Binding-site contacts:
Ligand atom C20 contacts residue CYS10 of chain 2.B at 1.7 Å (hydrophobic).
Ligand atom C15 contacts residue ASP78 of chain 2.A at 3.6 Å.
Ligand atom C5 contacts residue ASN81 of chain 2.A at 3.6 Å.
Ligand atom C4 contacts residue ASN81 of chain 2.A at 3.8 Å.
Ligand atom C17 contacts residue VAL80 of chain 2.A at 4.4 Å (hydrophobic).
Ligand atom C11 contacts residue TRP82 of chain 2.A at 3.6 Å (hydrophobic).
Ligand atom S16 contacts residue ARG84 of chain 2.A at 3.9 Å.
Ligand atom O12 contacts residue TRP82 of chain 2.A at 3.0 Å (h-bond).
Ligand atom C21 contacts residue ILE2 of chain 2.B at 3.9 Å (hydrophobic).
Ligand atom C9 contacts residue LEU139 of chain 2.A at 4.2 Å (hydrophobic).
Ligand atom C5 contacts residue VAL80 of chain 2.A at 3.1 Å (hydrophobic).
Ligand atom N7 contacts residue CYS10 of chain 2.B at 3.8 Å.
Ligand atom N10 contacts residue CYS10 of chain 2.B at 3.8 Å.
Ligand atom N10 contacts residue TRP82 of chain 2.A at 3.9 Å.
Ligand atom N18 contacts residue PRO1 of chain 2.B at 3.6 Å (h-bond).
Ligand atom O22 contacts residue ILE2 of chain 2.B at 3.3 Å (h-bond).
Ligand atom C20 contacts residue TYR140 of chain 2.A at 3.5 Å (hydrophobic).
Ligand atom N10 contacts residue LEU139 of chain 2.A at 4.2 Å.
Ligand atom C20 contacts residue GLU9 of chain 2.B at 4.1 Å.
Ligand atom S16 contacts residue ASN81 of chain 2.A at 3.8 Å.
Ligand atom O14 contacts residue ASN130 of chain 2.A at 4.4 Å.
Ligand atom C20 contacts residue GLY83 of chain 2.A at 4.2 Å.
Ligand atom C4 contacts residue VAL80 of chain 2.A at 3.7 Å (hydrophobic).
Ligand atom C21 contacts residue PRO1 of chain 2.B at 1.3 Å (hydrophobic).
Ligand atom C6 contacts residue ASN81 of chain 2.A at 4.2 Å.
Ligand atom C20 contacts residue TRP82 of chain 2.A at 4.1 Å (hydrophobic).
Ligand atom C15 contacts residue ARG84 of chain 2.A at 3.5 Å.
Ligand atom O12 contacts residue ASN81 of chain 2.A at 3.5 Å.
Ligand atom C11 contacts residue CYS10 of chain 2.B at 2.7 Å (hydrophobic).
Ligand atom O12 contacts residue CYS10 of chain 2.B at 3.1 Å (h-bond).
Ligand atom O22 contacts residue PRO1 of chain 2.B at 2.2 Å (h-bond).
Ligand atom C15 contacts residue PRO1 of chain 2.B at 3.2 Å (hydrophobic).
Ligand atom C9 contacts residue TRP82 of chain 2.A at 3.9 Å (hydrophobic).
Ligand atom C19 contacts residue PRO1 of chain 2.B at 2.5 Å (hydrophobic).
Ligand atom C19 contacts residue ASP78 of chain 2.A at 4.2 Å.
Ligand atom S16 contacts residue VAL80 of chain 2.A at 3.6 Å (h-bond).
Ligand atom C6 contacts residue VAL80 of chain 2.A at 4.2 Å (hydrophobic).
Ligand atom C2 contacts residue CYS10 of chain 2.B at 3.9 Å (hydrophobic).
Ligand atom C4 contacts residue TRP126 of chain 2.A at 4.4 Å (hydrophobic).
Ligand atom S16 contacts residue GLY79 of chain 2.A at 4.1 Å.

This small molecule binds to this protein.
Small molecule (SMILES): CC(=O)NCCNC(=O)c1ccc(-c2nc(C=O)cs2)cc1

Sequence of chain 2.B:
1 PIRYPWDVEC

Sequence of chain 2.A:
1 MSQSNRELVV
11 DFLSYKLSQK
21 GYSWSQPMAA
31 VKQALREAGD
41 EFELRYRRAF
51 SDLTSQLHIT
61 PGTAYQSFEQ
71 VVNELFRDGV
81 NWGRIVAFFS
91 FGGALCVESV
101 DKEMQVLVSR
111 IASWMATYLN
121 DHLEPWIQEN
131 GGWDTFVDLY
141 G